Binding-site contacts:
Ligand atom OXT contacts residue ARG229 of chain 34.A at 3.1 Å (salt-bridge).
Ligand atom N contacts residue TYR152 of chain 33.A at 4.2 Å.
Ligand atom CA contacts residue MET78 of chain 34.A at 4.0 Å (hydrophobic).
Ligand atom N contacts residue ASP150 of chain 33.A at 3.4 Å (salt-bridge).
Ligand atom C contacts residue CYS1 of chain 34.P at 3.7 Å (hydrophobic).
Ligand atom C contacts residue LEU75 of chain 34.A at 4.2 Å (hydrophobic).
Ligand atom C contacts residue TRP154 of chain 33.A at 4.1 Å (hydrophobic).
Ligand atom O contacts residue TRP154 of chain 33.A at 4.1 Å.
Ligand atom N contacts residue SER151 of chain 33.A at 3.5 Å (h-bond).
Ligand atom O contacts residue ARG229 of chain 34.A at 2.9 Å (salt-bridge).
Ligand atom OXT contacts residue CYS1 of chain 34.P at 4.0 Å.
Ligand atom O contacts residue LEU75 of chain 34.A at 3.8 Å.
Ligand atom N contacts residue MET78 of chain 34.A at 3.8 Å.
Ligand atom CA contacts residue LEU75 of chain 34.A at 3.7 Å (hydrophobic).
Ligand atom CA contacts residue GLN155 of chain 33.A at 4.3 Å.
Ligand atom O contacts residue MET78 of chain 34.A at 3.9 Å.
Ligand atom CA contacts residue SER151 of chain 33.A at 4.0 Å.
Ligand atom C contacts residue ARG216 of chain 33.A at 3.6 Å.
Ligand atom OXT contacts residue ARG216 of chain 33.A at 3.0 Å (salt-bridge).
Ligand atom C contacts residue ARG229 of chain 34.A at 3.7 Å.
Ligand atom OXT contacts residue ASP150 of chain 33.A at 4.3 Å.
Ligand atom CA contacts residue TRP154 of chain 33.A at 4.3 Å (hydrophobic).
Ligand atom C contacts residue MET78 of chain 34.A at 3.6 Å (hydrophobic).
Ligand atom OXT contacts residue MET78 of chain 34.A at 3.5 Å (h-bond).
Ligand atom O contacts residue ARG216 of chain 33.A at 2.9 Å (salt-bridge).
Ligand atom N contacts residue CYS1 of chain 34.P at 1.3 Å.
Ligand atom CA contacts residue CYS1 of chain 34.P at 2.4 Å (hydrophobic).

Sequence of chain 34.A:
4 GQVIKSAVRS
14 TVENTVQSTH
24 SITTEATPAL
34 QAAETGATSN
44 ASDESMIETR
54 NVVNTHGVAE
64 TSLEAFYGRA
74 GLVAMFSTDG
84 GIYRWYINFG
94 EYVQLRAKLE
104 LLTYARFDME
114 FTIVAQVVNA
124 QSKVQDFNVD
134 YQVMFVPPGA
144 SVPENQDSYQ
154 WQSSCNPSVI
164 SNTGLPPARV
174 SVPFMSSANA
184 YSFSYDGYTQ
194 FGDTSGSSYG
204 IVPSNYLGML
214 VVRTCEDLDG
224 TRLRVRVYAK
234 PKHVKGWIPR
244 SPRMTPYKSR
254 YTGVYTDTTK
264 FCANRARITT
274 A

A small-molecule ligand and the protein it binds are described below.
Small molecule (SMILES): NCC(=O)O

Sequence of chain 33.A:
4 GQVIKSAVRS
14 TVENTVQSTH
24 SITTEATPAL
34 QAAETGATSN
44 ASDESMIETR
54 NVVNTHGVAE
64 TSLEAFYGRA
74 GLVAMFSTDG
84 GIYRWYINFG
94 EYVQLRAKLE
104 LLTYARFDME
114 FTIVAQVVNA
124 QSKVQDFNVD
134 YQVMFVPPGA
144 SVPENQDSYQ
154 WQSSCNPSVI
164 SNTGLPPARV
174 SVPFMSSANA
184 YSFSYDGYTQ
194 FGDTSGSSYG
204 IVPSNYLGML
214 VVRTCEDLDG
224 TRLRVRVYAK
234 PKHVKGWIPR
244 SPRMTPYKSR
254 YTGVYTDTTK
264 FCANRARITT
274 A